Sequence of chain 1.A:
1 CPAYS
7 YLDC

Sequence of chain 1.B:
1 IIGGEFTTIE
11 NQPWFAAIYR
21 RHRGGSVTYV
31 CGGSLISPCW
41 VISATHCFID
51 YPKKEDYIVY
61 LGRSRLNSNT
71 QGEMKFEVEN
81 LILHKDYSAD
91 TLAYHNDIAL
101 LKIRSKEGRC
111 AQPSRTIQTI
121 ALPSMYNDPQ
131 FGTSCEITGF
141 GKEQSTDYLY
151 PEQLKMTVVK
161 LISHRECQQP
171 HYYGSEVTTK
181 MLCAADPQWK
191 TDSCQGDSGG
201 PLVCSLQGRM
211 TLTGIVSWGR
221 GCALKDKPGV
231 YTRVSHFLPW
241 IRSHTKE

This protein binds this small molecule.
Small molecule (SMILES): [H]/N=C(\N)N1CCCCC1

Binding-site contacts:
Ligand atom C2 contacts residue GLY221 of chain 1.B at 4.2 Å.
Ligand atom C3 contacts residue CYS222 of chain 1.B at 4.2 Å (hydrophobic).
Ligand atom N4 contacts residue DAL6 of chain 1.A at 3.9 Å.
Ligand atom C6 contacts residue SER198 of chain 1.B at 3.9 Å.
Ligand atom N4 contacts residue SER193 of chain 1.B at 3.5 Å (h-bond).
Ligand atom C1 contacts residue SER5 of chain 1.A at 4.1 Å.
Ligand atom N8 contacts residue CYS222 of chain 1.B at 3.5 Å.
Ligand atom N8 contacts residue SER193 of chain 1.B at 3.4 Å (h-bond).
Ligand atom C7 contacts residue SER193 of chain 1.B at 3.3 Å.
Ligand atom C5 contacts residue VAL216 of chain 1.B at 3.5 Å (hydrophobic).
Ligand atom C5 contacts residue SER193 of chain 1.B at 3.0 Å.
Ligand atom C1 contacts residue GLN195 of chain 1.B at 4.1 Å.
Ligand atom C2 contacts residue CYS194 of chain 1.B at 3.7 Å (hydrophobic).
Ligand atom N9 contacts residue ASP192 of chain 1.B at 2.8 Å (salt-bridge).
Ligand atom C3 contacts residue GLY221 of chain 1.B at 3.1 Å.
Ligand atom C6 contacts residue SER217 of chain 1.B at 4.1 Å.
Ligand atom C7 contacts residue GLY219 of chain 1.B at 4.0 Å.
Ligand atom C6 contacts residue DAL6 of chain 1.A at 3.8 Å.
Ligand atom N4 contacts residue GLY219 of chain 1.B at 4.1 Å.
Ligand atom C1 contacts residue SO41 of chain 1.D at 3.7 Å.
Ligand atom C2 contacts residue SER5 of chain 1.A at 4.1 Å.
Ligand atom C6 contacts residue TRP218 of chain 1.B at 3.8 Å (hydrophobic).
Ligand atom N9 contacts residue GLY229 of chain 1.B at 3.4 Å.
Ligand atom C2 contacts residue GLN195 of chain 1.B at 3.8 Å.
Ligand atom C7 contacts residue GLY229 of chain 1.B at 3.8 Å.
Ligand atom C1 contacts residue CYS194 of chain 1.B at 3.8 Å (hydrophobic).
Ligand atom C3 contacts residue GLY219 of chain 1.B at 3.4 Å.
Ligand atom N8 contacts residue GLY221 of chain 1.B at 2.7 Å (h-bond).
Ligand atom N8 contacts residue ASP192 of chain 1.B at 2.8 Å (salt-bridge).
Ligand atom C7 contacts residue ASP192 of chain 1.B at 3.6 Å.
Ligand atom C1 contacts residue DAL6 of chain 1.A at 2.5 Å.
Ligand atom N4 contacts residue TRP218 of chain 1.B at 4.1 Å.
Ligand atom C7 contacts residue TRP218 of chain 1.B at 4.0 Å (hydrophobic).
Ligand atom C2 contacts residue DAL6 of chain 1.A at 1.6 Å.
Ligand atom C3 contacts residue DAL6 of chain 1.A at 2.6 Å.
Ligand atom C6 contacts residue VAL216 of chain 1.B at 3.7 Å (hydrophobic).
Ligand atom N4 contacts residue GLY221 of chain 1.B at 4.0 Å.
Ligand atom C1 contacts residue SER198 of chain 1.B at 4.0 Å.
Ligand atom C7 contacts residue GLY221 of chain 1.B at 3.8 Å.
Ligand atom N9 contacts residue SER193 of chain 1.B at 2.3 Å (h-bond).